Sequence of chain 1.A:
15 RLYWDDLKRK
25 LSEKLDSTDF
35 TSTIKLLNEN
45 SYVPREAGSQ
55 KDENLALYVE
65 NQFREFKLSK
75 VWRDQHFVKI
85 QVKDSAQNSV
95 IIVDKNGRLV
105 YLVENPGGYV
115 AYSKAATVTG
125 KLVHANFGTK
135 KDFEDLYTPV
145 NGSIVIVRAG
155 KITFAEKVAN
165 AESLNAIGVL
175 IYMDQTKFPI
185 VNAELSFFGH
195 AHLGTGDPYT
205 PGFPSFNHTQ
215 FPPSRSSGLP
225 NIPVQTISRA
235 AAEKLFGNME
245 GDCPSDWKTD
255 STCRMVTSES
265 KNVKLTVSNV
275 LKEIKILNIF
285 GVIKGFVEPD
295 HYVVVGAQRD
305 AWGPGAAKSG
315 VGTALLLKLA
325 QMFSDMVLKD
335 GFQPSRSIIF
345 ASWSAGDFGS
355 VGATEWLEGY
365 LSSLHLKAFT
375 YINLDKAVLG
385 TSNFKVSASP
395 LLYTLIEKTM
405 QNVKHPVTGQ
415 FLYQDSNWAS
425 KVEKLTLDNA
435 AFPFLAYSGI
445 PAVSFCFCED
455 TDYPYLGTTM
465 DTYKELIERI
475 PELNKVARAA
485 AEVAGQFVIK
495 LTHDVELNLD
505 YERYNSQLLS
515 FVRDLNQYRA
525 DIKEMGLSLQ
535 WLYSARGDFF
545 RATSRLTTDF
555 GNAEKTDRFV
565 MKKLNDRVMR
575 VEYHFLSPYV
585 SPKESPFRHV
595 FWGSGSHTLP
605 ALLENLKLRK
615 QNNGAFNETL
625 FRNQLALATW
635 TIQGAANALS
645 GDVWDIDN

Binding-site contacts:
Ligand atom C7 contacts residue TRP535 of chain 1.A at 3.9 Å (hydrophobic).
Ligand atom C1 contacts residue ASN211 of chain 2.A at 1.4 Å.
Ligand atom O6 contacts residue GLU277 of chain 2.A at 3.2 Å (salt-bridge).
Ligand atom C7 contacts residue ASN211 of chain 2.A at 3.0 Å.
Ligand atom C5 contacts residue ASN211 of chain 2.A at 3.7 Å.
Ligand atom N2 contacts residue ASN211 of chain 2.A at 2.9 Å (h-bond).
Ligand atom O7 contacts residue TRP535 of chain 1.A at 3.2 Å.
Ligand atom O6 contacts residue PHE215 of chain 2.A at 4.0 Å.
Ligand atom O5 contacts residue PHE215 of chain 2.A at 4.3 Å.
Ligand atom C3 contacts residue ASN211 of chain 2.A at 3.8 Å.
Ligand atom C2 contacts residue ASN211 of chain 2.A at 2.5 Å.
Ligand atom C1 contacts residue PHE81 of chain 2.A at 4.4 Å (hydrophobic).
Ligand atom C6 contacts residue GLU277 of chain 2.A at 4.1 Å.
Ligand atom O7 contacts residue ASN211 of chain 2.A at 2.7 Å (h-bond).
Ligand atom C4 contacts residue ASN211 of chain 2.A at 4.2 Å.
Ligand atom O5 contacts residue ASN211 of chain 2.A at 2.4 Å (h-bond).
Ligand atom C8 contacts residue TRP535 of chain 1.A at 3.8 Å (hydrophobic).
Ligand atom C8 contacts residue ASN211 of chain 2.A at 4.2 Å.

This protein binds this small molecule.
Small molecule (SMILES): CC(=O)N[C@@H]1[C@@H](O)[C@H](O)[C@@H](CO)O[C@H]1O

Sequence of chain 2.A:
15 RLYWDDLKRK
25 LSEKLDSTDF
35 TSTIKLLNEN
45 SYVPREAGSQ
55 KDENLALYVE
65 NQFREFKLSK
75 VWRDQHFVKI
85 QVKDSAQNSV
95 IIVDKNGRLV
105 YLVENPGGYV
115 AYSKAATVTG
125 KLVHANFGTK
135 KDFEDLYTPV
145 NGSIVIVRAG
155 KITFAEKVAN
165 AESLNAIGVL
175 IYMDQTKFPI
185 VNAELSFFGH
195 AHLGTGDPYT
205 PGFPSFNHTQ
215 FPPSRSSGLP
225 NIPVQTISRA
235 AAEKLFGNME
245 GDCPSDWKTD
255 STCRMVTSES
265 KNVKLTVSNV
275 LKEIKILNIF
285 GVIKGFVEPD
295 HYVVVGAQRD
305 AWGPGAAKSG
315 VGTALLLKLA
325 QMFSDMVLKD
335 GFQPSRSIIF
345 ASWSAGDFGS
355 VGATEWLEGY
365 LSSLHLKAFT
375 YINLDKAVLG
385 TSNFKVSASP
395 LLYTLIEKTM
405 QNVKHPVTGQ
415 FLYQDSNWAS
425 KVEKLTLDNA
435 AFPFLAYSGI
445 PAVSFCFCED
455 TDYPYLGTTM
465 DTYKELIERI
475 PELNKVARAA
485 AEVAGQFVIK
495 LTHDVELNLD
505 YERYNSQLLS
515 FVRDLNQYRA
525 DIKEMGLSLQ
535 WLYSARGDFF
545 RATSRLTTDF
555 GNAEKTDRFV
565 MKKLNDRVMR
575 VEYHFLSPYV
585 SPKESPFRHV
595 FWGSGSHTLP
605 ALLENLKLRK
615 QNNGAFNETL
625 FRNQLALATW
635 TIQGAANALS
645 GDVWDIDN